Sequence of chain 1.A:
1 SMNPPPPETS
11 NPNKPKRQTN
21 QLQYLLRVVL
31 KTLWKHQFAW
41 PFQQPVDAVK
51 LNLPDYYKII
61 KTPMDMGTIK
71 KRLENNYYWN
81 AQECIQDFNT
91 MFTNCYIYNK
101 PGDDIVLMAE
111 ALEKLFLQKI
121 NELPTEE

The protein below binds the small molecule below.
Small molecule (SMILES): CCN(CC)S(=O)(=O)c1ccc(OC)c(NC(=O)c2[nH]c(C)c3c2CCCCC3=O)c1

Binding-site contacts:
Ligand atom C8 contacts residue BU31 of chain 1.B at 4.0 Å.
Ligand atom C1 contacts residue PRO41 of chain 1.A at 3.7 Å (hydrophobic).
Ligand atom C4 contacts residue ASN99 of chain 1.A at 3.8 Å.
Ligand atom C2 contacts residue VAL46 of chain 1.A at 3.8 Å (hydrophobic).
Ligand atom C17 contacts residue GLN44 of chain 1.A at 4.0 Å.
Ligand atom O contacts residue ASN99 of chain 1.A at 3.0 Å (h-bond).
Ligand atom C1 contacts residue VAL46 of chain 1.A at 3.7 Å (hydrophobic).
Ligand atom C15 contacts residue LEU51 of chain 1.A at 3.9 Å (hydrophobic).
Ligand atom O1 contacts residue PRO41 of chain 1.A at 3.4 Å (h-bond).
Ligand atom N1 contacts residue BU31 of chain 1.B at 3.5 Å.
Ligand atom O contacts residue TYR56 of chain 1.A at 3.9 Å.
Ligand atom C7 contacts residue BU31 of chain 1.B at 3.9 Å.
Ligand atom C21 contacts residue TRP40 of chain 1.A at 3.5 Å (hydrophobic).
Ligand atom N contacts residue PRO41 of chain 1.A at 2.9 Å (h-bond).
Ligand atom O2 contacts residue LEU51 of chain 1.A at 4.0 Å.
Ligand atom C10 contacts residue LEU51 of chain 1.A at 4.0 Å (hydrophobic).
Ligand atom C18 contacts residue GLN44 of chain 1.A at 3.6 Å.
Ligand atom C contacts residue ILE105 of chain 1.A at 3.9 Å (hydrophobic).
Ligand atom C12 contacts residue BU31 of chain 1.B at 3.9 Å.
Ligand atom C13 contacts residue BU31 of chain 1.B at 3.8 Å.
Ligand atom C1 contacts residue PHE42 of chain 1.A at 3.7 Å (hydrophobic).
Ligand atom C5 contacts residue ASN99 of chain 1.A at 3.4 Å.
Ligand atom N1 contacts residue LEU51 of chain 1.A at 3.4 Å.
Ligand atom C16 contacts residue TRP40 of chain 1.A at 3.8 Å (hydrophobic).
Ligand atom N contacts residue VAL46 of chain 1.A at 3.8 Å.
Ligand atom C3 contacts residue ASN99 of chain 1.A at 3.8 Å.
Ligand atom C10 contacts residue BU31 of chain 1.B at 4.0 Å.
Ligand atom C6 contacts residue BU31 of chain 1.B at 3.6 Å.
Ligand atom C12 contacts residue LEU51 of chain 1.A at 3.5 Å (hydrophobic).
Ligand atom C9 contacts residue PRO41 of chain 1.A at 3.9 Å (hydrophobic).
Ligand atom C contacts residue PRO41 of chain 1.A at 3.7 Å (hydrophobic).
Ligand atom C4 contacts residue TYR98 of chain 1.A at 3.6 Å (hydrophobic).
Ligand atom C contacts residue VAL46 of chain 1.A at 3.5 Å (hydrophobic).
Ligand atom O3 contacts residue TRP40 of chain 1.A at 3.6 Å.
Ligand atom C10 contacts residue PRO41 of chain 1.A at 4.0 Å (hydrophobic).
Ligand atom C11 contacts residue TRP40 of chain 1.A at 3.8 Å (hydrophobic).
Ligand atom O2 contacts residue BU31 of chain 1.B at 3.2 Å.
Ligand atom C14 contacts residue LEU51 of chain 1.A at 3.6 Å (hydrophobic).
Ligand atom C11 contacts residue LEU51 of chain 1.A at 3.7 Å (hydrophobic).
Ligand atom C7 contacts residue LEU53 of chain 1.A at 3.9 Å (hydrophobic).